This protein binds this small molecule.
Small molecule (SMILES): CN1[C@@H]2CCC[C@H]1CC(NC(=O)c1nn(C)c3ccccc13)C2

Sequence of chain 1.C:
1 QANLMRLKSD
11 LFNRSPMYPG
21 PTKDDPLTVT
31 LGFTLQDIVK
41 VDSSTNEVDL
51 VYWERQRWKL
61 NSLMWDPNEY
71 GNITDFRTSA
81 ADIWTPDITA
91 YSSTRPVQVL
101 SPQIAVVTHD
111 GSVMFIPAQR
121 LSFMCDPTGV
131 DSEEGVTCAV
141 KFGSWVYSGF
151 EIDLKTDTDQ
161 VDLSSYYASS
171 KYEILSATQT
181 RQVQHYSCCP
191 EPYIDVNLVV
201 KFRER

Sequence of chain 1.B:
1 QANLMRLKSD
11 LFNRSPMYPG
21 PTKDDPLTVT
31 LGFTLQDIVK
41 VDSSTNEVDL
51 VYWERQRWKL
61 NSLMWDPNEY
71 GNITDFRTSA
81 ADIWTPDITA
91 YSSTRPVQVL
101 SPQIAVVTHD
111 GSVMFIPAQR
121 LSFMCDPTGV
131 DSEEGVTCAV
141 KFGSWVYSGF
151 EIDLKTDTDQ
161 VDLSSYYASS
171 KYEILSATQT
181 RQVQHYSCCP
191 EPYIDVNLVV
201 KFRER

Binding-site contacts:
Ligand atom C23 contacts residue ARG55 of chain 1.C at 3.6 Å.
Ligand atom C17 contacts residue THR34 of chain 1.C at 3.4 Å.
Ligand atom C01 contacts residue TYR91 of chain 1.B at 3.1 Å (hydrophobic).
Ligand atom C06 contacts residue TRP145 of chain 1.B at 4.0 Å (hydrophobic).
Ligand atom C10 contacts residue TYR193 of chain 1.B at 3.8 Å (hydrophobic).
Ligand atom C20 contacts residue CYS188 of chain 1.B at 4.1 Å (hydrophobic).
Ligand atom C23 contacts residue CYS188 of chain 1.B at 3.5 Å (hydrophobic).
Ligand atom C20 contacts residue ARG55 of chain 1.C at 3.3 Å.
Ligand atom C04 contacts residue TYR186 of chain 1.B at 3.8 Å (hydrophobic).
Ligand atom C19 contacts residue ARG55 of chain 1.C at 3.4 Å.
Ligand atom N16 contacts residue CYS188 of chain 1.B at 3.7 Å.
Ligand atom C09 contacts residue TRP145 of chain 1.B at 3.7 Å (hydrophobic).
Ligand atom C06 contacts residue TRP53 of chain 1.C at 3.7 Å (hydrophobic).
Ligand atom C12 contacts residue CYS188 of chain 1.B at 4.0 Å (hydrophobic).
Ligand atom C05 contacts residue TYR186 of chain 1.B at 4.1 Å (hydrophobic).
Ligand atom N15 contacts residue CYS188 of chain 1.B at 3.9 Å.
Ligand atom C01 contacts residue TRP145 of chain 1.B at 3.4 Å (hydrophobic).
Ligand atom N02 contacts residue TRP145 of chain 1.B at 2.8 Å (h-bond).
Ligand atom C19 contacts residue CYS188 of chain 1.B at 3.7 Å (hydrophobic).
Ligand atom C12 contacts residue CYS189 of chain 1.B at 4.0 Å (hydrophobic).
Ligand atom C12 contacts residue ILE116 of chain 1.C at 3.9 Å (hydrophobic).
Ligand atom C14 contacts residue CYS188 of chain 1.B at 3.6 Å (hydrophobic).
Ligand atom C03 contacts residue TRP145 of chain 1.B at 3.5 Å (hydrophobic).
Ligand atom C22 contacts residue ARG55 of chain 1.C at 3.6 Å.
Ligand atom C18 contacts residue CYS188 of chain 1.B at 3.4 Å (hydrophobic).
Ligand atom C04 contacts residue TYR193 of chain 1.B at 3.8 Å (hydrophobic).
Ligand atom C01 contacts residue TYR193 of chain 1.B at 4.0 Å (hydrophobic).
Ligand atom O13 contacts residue ILE116 of chain 1.C at 3.8 Å.
Ligand atom C21 contacts residue ARG55 of chain 1.C at 3.6 Å.
Ligand atom C03 contacts residue TYR193 of chain 1.B at 3.5 Å (hydrophobic).
Ligand atom C08 contacts residue TRP145 of chain 1.B at 3.5 Å (hydrophobic).
Ligand atom N11 contacts residue ILE116 of chain 1.C at 4.2 Å.
Ligand atom C01 contacts residue SER144 of chain 1.B at 3.5 Å.
Ligand atom C22 contacts residue CYS188 of chain 1.B at 4.0 Å (hydrophobic).
Ligand atom C07 contacts residue TRP145 of chain 1.B at 3.4 Å (hydrophobic).
Ligand atom C05 contacts residue TRP53 of chain 1.C at 4.1 Å (hydrophobic).
Ligand atom C17 contacts residue ASP162 of chain 1.C at 3.6 Å.
Ligand atom C10 contacts residue TRP145 of chain 1.B at 3.6 Å (hydrophobic).
Ligand atom O13 contacts residue CYS189 of chain 1.B at 3.8 Å.
Ligand atom C18 contacts residue ARG55 of chain 1.C at 3.6 Å.